This protein binds this small molecule.
Small molecule (SMILES): CC(=O)N[C@@H]1[C@@H](O)[C@H](O)[C@@H](CO)O[C@H]1O

Sequence of chain 1.RA:
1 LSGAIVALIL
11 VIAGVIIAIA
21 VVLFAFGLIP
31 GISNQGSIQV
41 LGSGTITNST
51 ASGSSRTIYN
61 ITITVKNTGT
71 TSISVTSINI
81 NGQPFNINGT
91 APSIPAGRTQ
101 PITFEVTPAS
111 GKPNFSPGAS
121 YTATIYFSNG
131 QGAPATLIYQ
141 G

Binding-site contacts:
Ligand atom C1 contacts residue ILE58 of chain 1.RA at 4.4 Å (hydrophobic).
Ligand atom O7 contacts residue ILE58 of chain 1.RA at 3.9 Å.
Ligand atom N2 contacts residue ILE58 of chain 1.RA at 3.8 Å.
Ligand atom C7 contacts residue ILE58 of chain 1.RA at 3.5 Å (hydrophobic).
Ligand atom O5 contacts residue GLY89 of chain 1.RA at 4.0 Å.
Ligand atom C8 contacts residue SER55 of chain 1.RA at 3.4 Å.
Ligand atom C1 contacts residue ASN88 of chain 1.RA at 1.4 Å.
Ligand atom C7 contacts residue ASN88 of chain 1.RA at 3.8 Å.
Ligand atom O6 contacts residue GLY89 of chain 1.RA at 4.0 Å.
Ligand atom N2 contacts residue ASN88 of chain 1.RA at 3.1 Å (h-bond).
Ligand atom O6 contacts residue ASN88 of chain 1.RA at 4.1 Å.
Ligand atom C2 contacts residue ASN88 of chain 1.RA at 2.5 Å.
Ligand atom C5 contacts residue ASN88 of chain 1.RA at 3.6 Å.
Ligand atom C3 contacts residue ASN88 of chain 1.RA at 3.8 Å.
Ligand atom O7 contacts residue ASN88 of chain 1.RA at 4.0 Å.
Ligand atom C4 contacts residue ASN88 of chain 1.RA at 4.2 Å.
Ligand atom O5 contacts residue ASN88 of chain 1.RA at 2.3 Å (h-bond).
Ligand atom C8 contacts residue ILE58 of chain 1.RA at 3.3 Å (hydrophobic).